A small-molecule ligand and the protein it binds are described below.
Small molecule (SMILES): O=C(O)[C@@H]1CCCN1

Sequence of chain 1.A:
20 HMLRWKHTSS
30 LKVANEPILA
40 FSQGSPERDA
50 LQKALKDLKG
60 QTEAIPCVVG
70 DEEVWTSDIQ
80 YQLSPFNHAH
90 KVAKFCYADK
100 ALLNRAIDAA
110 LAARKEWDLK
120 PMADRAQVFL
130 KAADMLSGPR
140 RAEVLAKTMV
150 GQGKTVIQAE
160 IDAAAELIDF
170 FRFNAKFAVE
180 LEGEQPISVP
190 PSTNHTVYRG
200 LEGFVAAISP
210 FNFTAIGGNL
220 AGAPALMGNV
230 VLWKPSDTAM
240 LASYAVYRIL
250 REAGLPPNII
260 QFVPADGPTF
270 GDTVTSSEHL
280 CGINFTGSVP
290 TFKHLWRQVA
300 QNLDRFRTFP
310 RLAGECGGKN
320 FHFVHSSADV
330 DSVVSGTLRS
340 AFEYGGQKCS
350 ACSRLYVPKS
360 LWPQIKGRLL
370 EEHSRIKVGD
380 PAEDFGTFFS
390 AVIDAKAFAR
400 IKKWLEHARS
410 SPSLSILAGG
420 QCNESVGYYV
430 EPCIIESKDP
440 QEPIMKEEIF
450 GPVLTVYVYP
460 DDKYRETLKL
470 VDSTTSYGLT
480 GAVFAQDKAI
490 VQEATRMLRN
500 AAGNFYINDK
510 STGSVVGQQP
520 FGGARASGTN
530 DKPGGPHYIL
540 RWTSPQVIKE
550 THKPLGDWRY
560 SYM

Binding-site contacts:
Ligand atom CD contacts residue GLN184 of chain 1.A at 3.7 Å.
Ligand atom O contacts residue ILE186 of chain 1.A at 4.0 Å.
Ligand atom CB contacts residue GLN184 of chain 1.A at 4.0 Å.
Ligand atom CG contacts residue GLN184 of chain 1.A at 4.5 Å.
Ligand atom CA contacts residue ILE186 of chain 1.A at 4.1 Å (hydrophobic).
Ligand atom CA contacts residue PRO185 of chain 1.A at 3.4 Å (hydrophobic).
Ligand atom CA contacts residue GLN184 of chain 1.A at 3.5 Å.
Ligand atom N contacts residue PRO185 of chain 1.A at 4.1 Å.
Ligand atom C contacts residue ILE186 of chain 1.A at 3.6 Å (hydrophobic).
Ligand atom CD contacts residue GLY182 of chain 1.A at 4.1 Å.
Ligand atom OXT contacts residue ILE186 of chain 1.A at 3.6 Å.
Ligand atom N contacts residue GLN184 of chain 1.A at 2.9 Å (h-bond).
Ligand atom CB contacts residue PRO185 of chain 1.A at 3.6 Å (hydrophobic).